Sequence of chain 3.A:
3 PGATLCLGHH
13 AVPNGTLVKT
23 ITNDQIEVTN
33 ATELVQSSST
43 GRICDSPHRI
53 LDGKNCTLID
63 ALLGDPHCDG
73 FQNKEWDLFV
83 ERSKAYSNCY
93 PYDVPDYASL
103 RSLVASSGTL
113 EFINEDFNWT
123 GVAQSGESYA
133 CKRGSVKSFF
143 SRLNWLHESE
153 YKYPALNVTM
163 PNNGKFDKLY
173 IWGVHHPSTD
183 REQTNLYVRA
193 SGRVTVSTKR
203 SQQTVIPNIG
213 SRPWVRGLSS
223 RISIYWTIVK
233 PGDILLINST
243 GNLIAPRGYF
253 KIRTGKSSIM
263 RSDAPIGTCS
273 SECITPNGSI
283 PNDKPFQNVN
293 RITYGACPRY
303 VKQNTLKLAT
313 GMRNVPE

Sequence of chain 3.B:
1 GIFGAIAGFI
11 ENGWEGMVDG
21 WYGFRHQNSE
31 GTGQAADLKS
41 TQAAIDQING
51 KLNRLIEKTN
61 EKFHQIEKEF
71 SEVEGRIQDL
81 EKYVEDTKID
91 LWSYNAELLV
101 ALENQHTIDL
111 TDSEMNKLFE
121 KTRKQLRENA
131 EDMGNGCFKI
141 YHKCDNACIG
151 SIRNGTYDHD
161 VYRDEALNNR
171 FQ

A small-molecule ligand and the protein it binds are described below.
Small molecule (SMILES): CC(=O)N[C@H]1[C@H](O[C@H]2[C@H](O)[C@@H](NC(C)=O)CO[C@@H]2CO[C@@H]2O[C@@H](C)[C@@H](O)[C@@H](O)[C@@H]2O)O[C@H](CO)[C@@H](O)[C@@H]1O

Binding-site contacts:
Ligand atom O6 contacts residue THR312 of chain 3.A at 4.0 Å.
Ligand atom C2 contacts residue ASN32 of chain 3.A at 2.5 Å.
Ligand atom O5 contacts residue THR312 of chain 3.A at 3.8 Å.
Ligand atom C1 contacts residue THR312 of chain 3.A at 4.1 Å.
Ligand atom C3 contacts residue ASN32 of chain 3.A at 3.8 Å.
Ligand atom C6 contacts residue TRP21 of chain 3.B at 3.7 Å (hydrophobic).
Ligand atom O5 contacts residue ASN49 of chain 3.B at 4.2 Å.
Ligand atom O6 contacts residue ASN32 of chain 3.A at 3.3 Å (h-bond).
Ligand atom C6 contacts residue ILE45 of chain 3.B at 4.2 Å (hydrophobic).
Ligand atom C5 contacts residue THR312 of chain 3.A at 3.6 Å.
Ligand atom O5 contacts residue ALA33 of chain 3.A at 3.7 Å.
Ligand atom O7 contacts residue THR34 of chain 3.A at 4.4 Å.
Ligand atom C4 contacts residue ASN49 of chain 3.B at 4.4 Å.
Ligand atom O4 contacts residue ILE45 of chain 3.B at 3.2 Å.
Ligand atom C4 contacts residue ASN32 of chain 3.A at 4.1 Å.
Ligand atom N2 contacts residue ASN32 of chain 3.A at 3.2 Å (h-bond).
Ligand atom C1 contacts residue ALA33 of chain 3.A at 4.3 Å (hydrophobic).
Ligand atom C8 contacts residue THR34 of chain 3.A at 3.2 Å.
Ligand atom C4 contacts residue ILE45 of chain 3.B at 3.6 Å (hydrophobic).
Ligand atom O3 contacts residue ILE45 of chain 3.B at 4.4 Å.
Ligand atom O4 contacts residue ASN49 of chain 3.B at 3.1 Å (h-bond).
Ligand atom C5 contacts residue TRP21 of chain 3.B at 4.2 Å (hydrophobic).
Ligand atom C6 contacts residue ASN49 of chain 3.B at 4.4 Å.
Ligand atom O5 contacts residue LEU52 of chain 3.B at 4.2 Å.
Ligand atom C5 contacts residue ILE45 of chain 3.B at 4.5 Å (hydrophobic).
Ligand atom O5 contacts residue THR312 of chain 3.A at 4.1 Å.
Ligand atom C4 contacts residue TRP21 of chain 3.B at 4.4 Å (hydrophobic).
Ligand atom C1 contacts residue ASN32 of chain 3.A at 1.4 Å.
Ligand atom C6 contacts residue THR312 of chain 3.A at 3.3 Å.
Ligand atom C6 contacts residue ILE48 of chain 3.B at 3.5 Å (hydrophobic).
Ligand atom C7 contacts residue THR34 of chain 3.A at 4.1 Å.
Ligand atom O7 contacts residue ASN32 of chain 3.A at 3.1 Å (h-bond).
Ligand atom C5 contacts residue ASN32 of chain 3.A at 3.4 Å.
Ligand atom C7 contacts residue ASN32 of chain 3.A at 3.4 Å.
Ligand atom C6 contacts residue THR312 of chain 3.A at 3.5 Å.
Ligand atom C5 contacts residue THR312 of chain 3.A at 4.3 Å.
Ligand atom O5 contacts residue ASN32 of chain 3.A at 2.5 Å (h-bond).
Ligand atom C6 contacts residue ASN32 of chain 3.A at 3.4 Å.